Sequence of chain 46.C:
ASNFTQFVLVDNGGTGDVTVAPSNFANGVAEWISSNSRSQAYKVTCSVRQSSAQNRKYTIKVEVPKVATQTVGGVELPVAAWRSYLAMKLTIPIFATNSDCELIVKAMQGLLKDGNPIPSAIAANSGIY

Binding-site contacts:
Ligand atom N6 contacts residue THR45 of chain 46.C at 2.8 Å (h-bond).
Ligand atom O5' contacts residue LYS57 of chain 41.C at 2.8 Å (salt-bridge).
Ligand atom OP1 contacts residue LYS89 of chain 41.C at 3.5 Å (salt-bridge).
Ligand atom P contacts residue ARG49 of chain 41.C at 3.7 Å.
Ligand atom OP1 contacts residue SER51 of chain 41.C at 2.7 Å (h-bond).
Ligand atom N7 contacts residue TYR85 of chain 46.C at 3.8 Å.
Ligand atom N1 contacts residue SER47 of chain 46.C at 2.7 Å (h-bond).
Ligand atom O5' contacts residue ARG49 of chain 41.C at 3.6 Å (salt-bridge).
Ligand atom C5' contacts residue LYS57 of chain 41.C at 3.8 Å.
Ligand atom O3' contacts residue ARG49 of chain 41.C at 3.6 Å (salt-bridge).
Ligand atom C6 contacts residue THR45 of chain 46.C at 3.4 Å.
Ligand atom C6 contacts residue THR59 of chain 46.C at 3.5 Å.
Ligand atom C5' contacts residue ARG49 of chain 41.C at 2.6 Å.
Ligand atom P contacts residue SER51 of chain 41.C at 3.2 Å.
Ligand atom O3' contacts residue SER51 of chain 41.C at 3.3 Å (h-bond).
Ligand atom P contacts residue LYS57 of chain 41.C at 3.1 Å.
Ligand atom N6 contacts residue CYS46 of chain 46.C at 3.6 Å (h-bond).
Ligand atom N7 contacts residue THR45 of chain 46.C at 2.7 Å (h-bond).
Ligand atom OP2 contacts residue SER51 of chain 41.C at 3.3 Å (h-bond).
Ligand atom O4' contacts residue LYS61 of chain 46.C at 3.7 Å.
Ligand atom OP1 contacts residue ASN55 of chain 41.C at 3.0 Å (h-bond).
Ligand atom O5' contacts residue LYS89 of chain 41.C at 3.2 Å (salt-bridge).
Ligand atom OP2 contacts residue LYS57 of chain 41.C at 3.0 Å (salt-bridge).
Ligand atom N1 contacts residue THR59 of chain 46.C at 3.4 Å.
Ligand atom OP2 contacts residue LYS57 of chain 41.C at 3.5 Å (salt-bridge).
Ligand atom N6 contacts residue THR59 of chain 46.C at 2.7 Å (h-bond).
Ligand atom C2 contacts residue SER47 of chain 46.C at 3.2 Å.
Ligand atom N9 contacts residue LYS61 of chain 46.C at 3.8 Å.
Ligand atom OP2 contacts residue LYS89 of chain 41.C at 3.5 Å (salt-bridge).
Ligand atom C5 contacts residue THR45 of chain 46.C at 3.4 Å.
Ligand atom N7 contacts residue LYS61 of chain 46.C at 3.4 Å.
Ligand atom OP1 contacts residue SER52 of chain 41.C at 3.1 Å.
Ligand atom OP1 contacts residue LYS57 of chain 41.C at 2.9 Å.
Ligand atom OP1 contacts residue ASN55 of chain 41.C at 3.2 Å.
Ligand atom OP1 contacts residue ARG49 of chain 41.C at 2.6 Å (salt-bridge).
Ligand atom OP2 contacts residue LYS43 of chain 46.C at 2.7 Å (salt-bridge).
Ligand atom C8 contacts residue LYS61 of chain 46.C at 3.6 Å.
Ligand atom OP2 contacts residue TYR85 of chain 46.C at 2.6 Å (h-bond).
Ligand atom OP2 contacts residue THR91 of chain 41.C at 3.7 Å.
Ligand atom C4' contacts residue ARG49 of chain 41.C at 3.6 Å.

Sequence of chain 41.C:
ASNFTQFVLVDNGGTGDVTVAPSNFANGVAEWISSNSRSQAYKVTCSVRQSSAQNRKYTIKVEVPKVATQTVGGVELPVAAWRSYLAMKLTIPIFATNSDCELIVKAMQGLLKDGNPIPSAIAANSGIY

The protein below binds the small molecule below.
Small molecule (SMILES): Nc1ccn([C@@H]2O[C@H](CO[P](=O)(O)O[C@H]3[C@@H](O)[C@H](n4cnc5c(N)ncnc54)O[C@@H]3CO[P](=O)(O)O[C@H]3[C@@H](O)[C@H](n4cnc5c(=O)nc(N)[nH]c54)O[C@@H]3CO[P](=O)(O)O[C@H]3[C@@H](O)[C@H](n4cnc5c(N)ncnc54)O[C@@H]3CO[P](=O)(O)O[C@H]3[C@@H](O)[C@H](n4cnc5c(N)ncnc54)O[C@@H]3CO[P](=O)(O)O[C@H]3[C@@H](O)[C@H](n4ccc(=O)[nH]c4=O)O[C@@H]3CO[P](=O)(O)O[C@H]3[C@@H](O)[C@H](n4ccc(N)nc4=O)O[C@@H]3CO[P](=O)(O)O[C@H]3[C@@H](O)[C@H](n4ccc(=O)[nH]c4=O)O[C@@H]3CO[P](=O)(O)O[C@H]3[C@@H](O)[C@H](n4cnc5c(=O)nc(N)[nH]c54)O[C@@H]3CO)[C@@H](O)[C@H]2O)c(=O)n1